Sequence of chain 1.A:
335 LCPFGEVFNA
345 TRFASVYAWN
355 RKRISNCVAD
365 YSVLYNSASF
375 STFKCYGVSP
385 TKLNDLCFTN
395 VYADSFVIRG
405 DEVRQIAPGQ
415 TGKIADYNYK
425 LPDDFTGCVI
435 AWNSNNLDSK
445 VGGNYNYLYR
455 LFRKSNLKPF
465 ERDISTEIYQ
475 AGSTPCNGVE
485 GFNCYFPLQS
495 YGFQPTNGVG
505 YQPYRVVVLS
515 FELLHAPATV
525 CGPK

A small-molecule ligand and the protein it binds are described below.
Small molecule (SMILES): CC(=O)N[C@H]1[C@H](O[C@H]2[C@H](O)[C@@H](NC(C)=O)CO[C@@H]2CO)O[C@H](CO)[C@@H](O)[C@@H]1O

Binding-site contacts:
Ligand atom C4 contacts residue ASN343 of chain 1.A at 4.2 Å.
Ligand atom C1 contacts residue PHE342 of chain 1.A at 4.1 Å (hydrophobic).
Ligand atom O5 contacts residue ASN343 of chain 1.A at 2.3 Å (h-bond).
Ligand atom O6 contacts residue ASN370 of chain 1.A at 3.4 Å (h-bond).
Ligand atom C3 contacts residue ASN370 of chain 1.A at 4.4 Å.
Ligand atom C4 contacts residue VAL367 of chain 1.A at 4.0 Å (hydrophobic).
Ligand atom C3 contacts residue ASN343 of chain 1.A at 3.8 Å.
Ligand atom O5 contacts residue PHE342 of chain 1.A at 3.8 Å.
Ligand atom C5 contacts residue VAL367 of chain 1.A at 3.7 Å (hydrophobic).
Ligand atom O7 contacts residue ASN343 of chain 1.A at 3.5 Å (h-bond).
Ligand atom C6 contacts residue VAL367 of chain 1.A at 4.0 Å (hydrophobic).
Ligand atom O3 contacts residue ASN370 of chain 1.A at 3.7 Å.
Ligand atom O6 contacts residue SER371 of chain 1.A at 3.5 Å (h-bond).
Ligand atom N2 contacts residue ASN343 of chain 1.A at 2.8 Å (h-bond).
Ligand atom O6 contacts residue ALA372 of chain 1.A at 4.2 Å.
Ligand atom C6 contacts residue ASN370 of chain 1.A at 4.5 Å.
Ligand atom C6 contacts residue SER371 of chain 1.A at 3.5 Å.
Ligand atom C6 contacts residue ALA372 of chain 1.A at 4.3 Å (hydrophobic).
Ligand atom C8 contacts residue ASN343 of chain 1.A at 3.5 Å.
Ligand atom O4 contacts residue VAL367 of chain 1.A at 3.2 Å (h-bond).
Ligand atom C7 contacts residue ASN343 of chain 1.A at 3.1 Å.
Ligand atom O6 contacts residue VAL367 of chain 1.A at 2.7 Å (h-bond).
Ligand atom C1 contacts residue ASN343 of chain 1.A at 1.4 Å.
Ligand atom C2 contacts residue ASN343 of chain 1.A at 2.5 Å.
Ligand atom O4 contacts residue ASN370 of chain 1.A at 3.1 Å (h-bond).
Ligand atom C5 contacts residue ASN343 of chain 1.A at 3.6 Å.
Ligand atom C4 contacts residue ASN370 of chain 1.A at 3.9 Å.